The protein below binds the small molecule below.
Small molecule (SMILES): CN(C)C(=S)S

Sequence of chain 1.A:
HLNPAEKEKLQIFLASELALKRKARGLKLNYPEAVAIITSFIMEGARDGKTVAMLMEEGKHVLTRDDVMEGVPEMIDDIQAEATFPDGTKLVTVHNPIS

Sequence of chain 2.C:
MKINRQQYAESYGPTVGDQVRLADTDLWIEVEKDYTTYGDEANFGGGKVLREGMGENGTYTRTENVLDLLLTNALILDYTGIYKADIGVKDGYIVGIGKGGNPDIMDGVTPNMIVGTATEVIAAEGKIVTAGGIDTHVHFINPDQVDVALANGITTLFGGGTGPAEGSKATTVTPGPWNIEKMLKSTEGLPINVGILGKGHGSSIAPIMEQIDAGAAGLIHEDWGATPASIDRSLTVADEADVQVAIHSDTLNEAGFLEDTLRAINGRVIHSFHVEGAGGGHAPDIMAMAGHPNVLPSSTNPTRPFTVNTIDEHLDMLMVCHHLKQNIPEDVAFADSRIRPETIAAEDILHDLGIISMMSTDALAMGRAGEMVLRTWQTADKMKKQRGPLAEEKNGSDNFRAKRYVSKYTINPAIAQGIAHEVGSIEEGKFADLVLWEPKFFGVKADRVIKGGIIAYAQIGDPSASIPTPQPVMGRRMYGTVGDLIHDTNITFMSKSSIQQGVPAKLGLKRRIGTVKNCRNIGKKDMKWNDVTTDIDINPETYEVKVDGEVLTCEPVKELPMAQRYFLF

Sequence of chain 1.C:
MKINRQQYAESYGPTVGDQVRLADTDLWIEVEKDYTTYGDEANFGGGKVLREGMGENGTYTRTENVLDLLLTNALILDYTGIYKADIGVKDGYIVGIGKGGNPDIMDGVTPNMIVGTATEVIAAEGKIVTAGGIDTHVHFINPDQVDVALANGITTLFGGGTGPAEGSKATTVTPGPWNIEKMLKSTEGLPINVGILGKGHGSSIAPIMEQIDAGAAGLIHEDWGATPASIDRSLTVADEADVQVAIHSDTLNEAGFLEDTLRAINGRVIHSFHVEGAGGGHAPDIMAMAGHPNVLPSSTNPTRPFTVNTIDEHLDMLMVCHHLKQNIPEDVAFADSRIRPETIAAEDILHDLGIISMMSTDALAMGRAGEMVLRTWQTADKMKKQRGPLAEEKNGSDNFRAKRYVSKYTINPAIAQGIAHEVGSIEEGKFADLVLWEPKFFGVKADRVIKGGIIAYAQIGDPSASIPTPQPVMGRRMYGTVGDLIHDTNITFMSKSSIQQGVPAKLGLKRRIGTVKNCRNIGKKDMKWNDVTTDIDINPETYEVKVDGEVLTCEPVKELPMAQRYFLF

Binding-site contacts:
Ligand atom S1 contacts residue GLN81 of chain 1.A at 3.3 Å (h-bond).
Ligand atom C1 contacts residue THR470 of chain 1.C at 3.8 Å.
Ligand atom S1 contacts residue THR470 of chain 1.C at 4.2 Å.
Ligand atom S1 contacts residue CYS322 of chain 2.C at 3.3 Å (h-bond).
Ligand atom S1 contacts residue VAL321 of chain 2.C at 3.8 Å.
Ligand atom C2 contacts residue THR470 of chain 1.C at 3.6 Å.
Ligand atom C contacts residue CYS322 of chain 2.C at 3.2 Å (hydrophobic).
Ligand atom S contacts residue THR470 of chain 1.C at 4.3 Å.
Ligand atom S1 contacts residue ILE468 of chain 1.C at 4.3 Å.
Ligand atom S contacts residue ILE468 of chain 1.C at 3.6 Å.
Ligand atom N contacts residue CYS322 of chain 2.C at 4.5 Å.
Ligand atom C contacts residue GLN81 of chain 1.A at 4.5 Å.
Ligand atom S contacts residue CYS322 of chain 2.C at 2.1 Å (h-bond).
Ligand atom C contacts residue THR470 of chain 1.C at 3.8 Å.
Ligand atom N contacts residue THR470 of chain 1.C at 3.7 Å.
Ligand atom C contacts residue ILE468 of chain 1.C at 4.2 Å (hydrophobic).